Sequence of chain 1.A:
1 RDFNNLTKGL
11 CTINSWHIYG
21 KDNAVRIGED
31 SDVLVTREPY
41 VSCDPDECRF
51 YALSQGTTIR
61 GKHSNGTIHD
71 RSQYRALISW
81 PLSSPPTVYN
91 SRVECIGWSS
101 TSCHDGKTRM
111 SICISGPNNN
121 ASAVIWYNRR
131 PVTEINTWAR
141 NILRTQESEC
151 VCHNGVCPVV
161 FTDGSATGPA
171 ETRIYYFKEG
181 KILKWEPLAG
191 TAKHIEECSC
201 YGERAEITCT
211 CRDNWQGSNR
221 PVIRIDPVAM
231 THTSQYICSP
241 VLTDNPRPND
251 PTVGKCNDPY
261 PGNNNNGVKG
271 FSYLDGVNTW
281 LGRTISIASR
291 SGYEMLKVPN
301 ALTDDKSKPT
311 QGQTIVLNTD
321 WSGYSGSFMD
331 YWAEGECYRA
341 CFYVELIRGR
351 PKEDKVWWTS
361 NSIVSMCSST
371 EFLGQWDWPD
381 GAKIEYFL

The protein below binds the small molecule below.
Small molecule (SMILES): CC(=O)N[C@H]1[C@H](O[C@H]2[C@H](O)[C@@H](NC(C)=O)CO[C@@H]2CO)O[C@H](CO)[C@@H](O)[C@@H]1O

Binding-site contacts:
Ligand atom C7 contacts residue PHE3 of chain 1.A at 3.5 Å (hydrophobic).
Ligand atom O4 contacts residue ASN154 of chain 1.A at 4.5 Å.
Ligand atom C3 contacts residue PHE3 of chain 1.A at 4.4 Å (hydrophobic).
Ligand atom C1 contacts residue PHE3 of chain 1.A at 3.9 Å (hydrophobic).
Ligand atom C8 contacts residue ASP2 of chain 1.A at 3.7 Å.
Ligand atom N2 contacts residue ASP2 of chain 1.A at 3.7 Å.
Ligand atom C5 contacts residue ASP2 of chain 1.A at 4.3 Å.
Ligand atom O6 contacts residue ASP2 of chain 1.A at 2.8 Å (salt-bridge).
Ligand atom C4 contacts residue ASN5 of chain 1.A at 4.2 Å.
Ligand atom C6 contacts residue ASP2 of chain 1.A at 3.9 Å.
Ligand atom C8 contacts residue PHE3 of chain 1.A at 3.5 Å (hydrophobic).
Ligand atom N2 contacts residue PHE3 of chain 1.A at 2.8 Å (h-bond).
Ligand atom O5 contacts residue ASP2 of chain 1.A at 3.6 Å.
Ligand atom C4 contacts residue ASN154 of chain 1.A at 4.4 Å.
Ligand atom C1 contacts residue ASN154 of chain 1.A at 4.2 Å.
Ligand atom O5 contacts residue ASN5 of chain 1.A at 2.4 Å (h-bond).
Ligand atom N2 contacts residue ASN5 of chain 1.A at 2.9 Å (h-bond).
Ligand atom C3 contacts residue ASP2 of chain 1.A at 4.1 Å.
Ligand atom O7 contacts residue ASN5 of chain 1.A at 4.1 Å.
Ligand atom C7 contacts residue ASN5 of chain 1.A at 3.7 Å.
Ligand atom C3 contacts residue ASN5 of chain 1.A at 3.8 Å.
Ligand atom C2 contacts residue ASN5 of chain 1.A at 2.5 Å.
Ligand atom C2 contacts residue PHE3 of chain 1.A at 3.8 Å (hydrophobic).
Ligand atom O3 contacts residue ASP2 of chain 1.A at 3.3 Å.
Ligand atom C1 contacts residue ASN5 of chain 1.A at 1.4 Å.
Ligand atom C7 contacts residue ASP2 of chain 1.A at 3.8 Å.
Ligand atom C6 contacts residue ASN154 of chain 1.A at 3.8 Å.
Ligand atom C5 contacts residue ASN5 of chain 1.A at 3.6 Å.
Ligand atom C5 contacts residue ASN154 of chain 1.A at 3.4 Å.
Ligand atom O5 contacts residue ASN154 of chain 1.A at 4.0 Å.